Binding-site contacts:
Ligand atom CZ contacts residue GLY196 of chain 1.A at 3.6 Å.
Ligand atom CB contacts residue TRP193 of chain 1.A at 4.2 Å (hydrophobic).
Ligand atom NE contacts residue VAL191 of chain 1.A at 4.2 Å.
Ligand atom CD contacts residue VAL191 of chain 1.A at 3.7 Å (hydrophobic).
Ligand atom NH2 contacts residue GLY194 of chain 1.A at 4.3 Å.
Ligand atom NE contacts residue CYS173 of chain 1.A at 4.0 Å.
Ligand atom OA contacts residue VAL191 of chain 1.A at 4.1 Å.
Ligand atom NH2 contacts residue SER172 of chain 1.A at 3.3 Å (h-bond).
Ligand atom NH2 contacts residue GLY204 of chain 1.A at 3.5 Å.
Ligand atom NH1 contacts residue GLY196 of chain 1.A at 2.7 Å (h-bond).
Ligand atom CZ contacts residue TRP193 of chain 1.A at 3.9 Å (hydrophobic).
Ligand atom OA contacts residue SER177 of chain 1.A at 2.8 Å (h-bond).
Ligand atom CG contacts residue GLN174 of chain 1.A at 3.9 Å.
Ligand atom CG contacts residue CYS173 of chain 1.A at 3.6 Å (hydrophobic).
Ligand atom NH2 contacts residue GLY196 of chain 1.A at 3.8 Å.
Ligand atom CZ contacts residue GLY194 of chain 1.A at 4.2 Å.
Ligand atom CG contacts residue SER192 of chain 1.A at 4.4 Å.
Ligand atom NH1 contacts residue TRP193 of chain 1.A at 3.9 Å.
Ligand atom OA contacts residue HIS40 of chain 1.A at 3.4 Å (h-bond).
Ligand atom NH1 contacts residue SER172 of chain 1.A at 4.2 Å.
Ligand atom CB contacts residue GLN174 of chain 1.A at 3.6 Å.
Ligand atom CD contacts residue TRP193 of chain 1.A at 3.8 Å (hydrophobic).
Ligand atom CD contacts residue SER192 of chain 1.A at 4.0 Å.
Ligand atom NH1 contacts residue GLY194 of chain 1.A at 3.6 Å.
Ligand atom CB contacts residue SER177 of chain 1.A at 3.5 Å.
Ligand atom NE contacts residue SER172 of chain 1.A at 3.1 Å (h-bond).
Ligand atom CG contacts residue SER177 of chain 1.A at 4.1 Å.
Ligand atom CZ contacts residue ASP171 of chain 1.A at 4.0 Å.
Ligand atom CG contacts residue VAL191 of chain 1.A at 4.1 Å (hydrophobic).
Ligand atom NH1 contacts residue CYS197 of chain 1.A at 4.2 Å.
Ligand atom OA contacts residue TRP193 of chain 1.A at 4.1 Å.
Ligand atom CB contacts residue HIS40 of chain 1.A at 4.4 Å.
Ligand atom CD contacts residue SER172 of chain 1.A at 4.0 Å.
Ligand atom NH2 contacts residue ASP171 of chain 1.A at 2.8 Å (salt-bridge).
Ligand atom CZ contacts residue SER172 of chain 1.A at 3.4 Å.
Ligand atom CB contacts residue SER192 of chain 1.A at 3.5 Å.
Ligand atom NH2 contacts residue TRP193 of chain 1.A at 4.1 Å.
Ligand atom NH2 contacts residue CYS197 of chain 1.A at 4.2 Å.
Ligand atom NE contacts residue TRP193 of chain 1.A at 4.0 Å.
Ligand atom OA contacts residue SER192 of chain 1.A at 2.8 Å (h-bond).

Sequence of chain 1.A:
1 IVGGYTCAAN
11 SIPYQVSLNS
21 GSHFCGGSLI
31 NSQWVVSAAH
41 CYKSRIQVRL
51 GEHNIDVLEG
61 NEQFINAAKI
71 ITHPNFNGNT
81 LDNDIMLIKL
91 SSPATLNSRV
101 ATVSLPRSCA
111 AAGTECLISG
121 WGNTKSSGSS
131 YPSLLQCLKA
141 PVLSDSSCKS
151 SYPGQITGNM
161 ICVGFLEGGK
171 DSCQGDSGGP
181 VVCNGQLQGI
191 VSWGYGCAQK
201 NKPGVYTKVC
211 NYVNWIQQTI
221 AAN

This protein binds this small molecule.
Small molecule (SMILES): NC(=[NH2+])NCCCO